Sequence of chain 6.F:
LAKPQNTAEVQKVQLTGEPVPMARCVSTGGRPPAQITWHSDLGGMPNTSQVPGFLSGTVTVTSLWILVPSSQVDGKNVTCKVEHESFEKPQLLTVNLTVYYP

The protein below binds the small molecule below.
Small molecule (SMILES): CC(=O)N[C@H]1[C@H](O[C@H]2[C@H](O)[C@@H](NC(C)=O)CO[C@@H]2CO)O[C@H](CO)[C@@H](O)[C@@H]1O

Binding-site contacts:
Ligand atom C1 contacts residue ASN47 of chain 6.F at 1.4 Å.
Ligand atom O5 contacts residue ASN47 of chain 6.F at 2.2 Å (h-bond).
Ligand atom C2 contacts residue ASN47 of chain 6.F at 2.6 Å.
Ligand atom C3 contacts residue ASN47 of chain 6.F at 3.9 Å.
Ligand atom C7 contacts residue ASN47 of chain 6.F at 3.8 Å.
Ligand atom N2 contacts residue ASN47 of chain 6.F at 3.2 Å (h-bond).
Ligand atom C5 contacts residue ASN47 of chain 6.F at 3.4 Å.
Ligand atom C6 contacts residue ASN47 of chain 6.F at 4.0 Å.
Ligand atom O7 contacts residue ASN47 of chain 6.F at 3.9 Å.
Ligand atom C4 contacts residue ASN47 of chain 6.F at 4.2 Å.